Binding-site contacts:
Ligand atom C7 contacts residue ASN1131 of chain 1.A at 4.0 Å.
Ligand atom O5 contacts residue ASN1131 of chain 1.A at 2.3 Å (h-bond).
Ligand atom C3 contacts residue ASN1131 of chain 1.A at 3.8 Å.
Ligand atom C4 contacts residue ASN1131 of chain 1.A at 4.2 Å.
Ligand atom C1 contacts residue ASN1131 of chain 1.A at 1.4 Å.
Ligand atom C8 contacts residue ASN1131 of chain 1.A at 4.2 Å.
Ligand atom C2 contacts residue ASN1131 of chain 1.A at 2.5 Å.
Ligand atom N2 contacts residue ASN1131 of chain 1.A at 3.0 Å.
Ligand atom C5 contacts residue ASN1131 of chain 1.A at 3.6 Å.

A protein and the small-molecule ligand that binds it are described below.
Small molecule (SMILES): CC(=O)N[C@@H]1[C@@H](O)[C@H](O)[C@@H](CO)O[C@H]1O

Sequence of chain 1.A:
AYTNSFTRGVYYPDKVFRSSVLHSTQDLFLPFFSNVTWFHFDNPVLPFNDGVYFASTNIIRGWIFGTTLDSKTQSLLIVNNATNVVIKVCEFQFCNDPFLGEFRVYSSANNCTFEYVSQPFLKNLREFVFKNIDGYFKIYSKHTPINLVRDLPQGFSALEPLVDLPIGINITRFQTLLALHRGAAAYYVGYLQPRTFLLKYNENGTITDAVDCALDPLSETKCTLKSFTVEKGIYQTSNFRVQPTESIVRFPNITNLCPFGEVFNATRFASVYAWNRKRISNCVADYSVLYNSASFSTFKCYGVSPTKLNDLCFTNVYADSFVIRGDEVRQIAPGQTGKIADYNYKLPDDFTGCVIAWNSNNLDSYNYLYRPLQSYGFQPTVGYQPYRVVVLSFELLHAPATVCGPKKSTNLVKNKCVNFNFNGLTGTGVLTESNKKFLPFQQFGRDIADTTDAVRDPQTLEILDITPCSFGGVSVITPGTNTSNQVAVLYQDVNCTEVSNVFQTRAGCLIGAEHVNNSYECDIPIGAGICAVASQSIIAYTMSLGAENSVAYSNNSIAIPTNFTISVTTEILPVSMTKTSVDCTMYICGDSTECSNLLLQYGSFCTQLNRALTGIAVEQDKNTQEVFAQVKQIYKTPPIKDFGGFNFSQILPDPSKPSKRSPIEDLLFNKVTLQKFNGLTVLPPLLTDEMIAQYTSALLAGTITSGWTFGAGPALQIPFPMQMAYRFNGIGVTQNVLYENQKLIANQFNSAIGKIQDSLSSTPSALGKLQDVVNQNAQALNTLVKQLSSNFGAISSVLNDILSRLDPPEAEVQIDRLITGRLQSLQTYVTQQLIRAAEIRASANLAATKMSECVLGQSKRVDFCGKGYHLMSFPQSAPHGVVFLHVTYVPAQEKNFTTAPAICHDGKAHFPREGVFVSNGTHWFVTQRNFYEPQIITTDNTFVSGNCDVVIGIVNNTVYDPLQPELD